A small-molecule ligand and the protein it binds are described below.
Small molecule (SMILES): CC(=O)N[C@H]1[C@H](O[C@H]2[C@H](O)[C@@H](NC(C)=O)CO[C@@H]2CO)O[C@H](CO)[C@@H](O[C@H]2O[C@H](CO)[C@@H](O[C@H]3O[C@H](CO)[C@@H](O)[C@H](O)[C@@H]3O)[C@H](O)[C@@H]2O)[C@@H]1O

Binding-site contacts:
Ligand atom C2 contacts residue ASN577 of chain 2.A at 2.6 Å.
Ligand atom C5 contacts residue ASN577 of chain 2.A at 3.6 Å.
Ligand atom C7 contacts residue ASN577 of chain 2.A at 3.2 Å.
Ligand atom C5 contacts residue THR470 of chain 2.A at 4.4 Å.
Ligand atom C1 contacts residue ASN577 of chain 2.A at 1.4 Å.
Ligand atom O6 contacts residue ASN577 of chain 2.A at 3.9 Å.
Ligand atom C8 contacts residue ASN577 of chain 2.A at 4.5 Å.
Ligand atom O7 contacts residue ASN577 of chain 2.A at 3.0 Å (h-bond).
Ligand atom C1 contacts residue THR470 of chain 2.A at 3.7 Å.
Ligand atom N2 contacts residue THR470 of chain 2.A at 3.4 Å (h-bond).
Ligand atom C8 contacts residue THR470 of chain 2.A at 3.9 Å.
Ligand atom C4 contacts residue ASN577 of chain 2.A at 4.2 Å.
Ligand atom C6 contacts residue ASN577 of chain 2.A at 4.3 Å.
Ligand atom O5 contacts residue ASN577 of chain 2.A at 2.3 Å (h-bond).
Ligand atom C2 contacts residue THR470 of chain 2.A at 4.1 Å.
Ligand atom C3 contacts residue ASN577 of chain 2.A at 3.9 Å.
Ligand atom C7 contacts residue THR470 of chain 2.A at 3.8 Å.
Ligand atom N2 contacts residue ASN577 of chain 2.A at 3.0 Å (h-bond).

Sequence of chain 2.A:
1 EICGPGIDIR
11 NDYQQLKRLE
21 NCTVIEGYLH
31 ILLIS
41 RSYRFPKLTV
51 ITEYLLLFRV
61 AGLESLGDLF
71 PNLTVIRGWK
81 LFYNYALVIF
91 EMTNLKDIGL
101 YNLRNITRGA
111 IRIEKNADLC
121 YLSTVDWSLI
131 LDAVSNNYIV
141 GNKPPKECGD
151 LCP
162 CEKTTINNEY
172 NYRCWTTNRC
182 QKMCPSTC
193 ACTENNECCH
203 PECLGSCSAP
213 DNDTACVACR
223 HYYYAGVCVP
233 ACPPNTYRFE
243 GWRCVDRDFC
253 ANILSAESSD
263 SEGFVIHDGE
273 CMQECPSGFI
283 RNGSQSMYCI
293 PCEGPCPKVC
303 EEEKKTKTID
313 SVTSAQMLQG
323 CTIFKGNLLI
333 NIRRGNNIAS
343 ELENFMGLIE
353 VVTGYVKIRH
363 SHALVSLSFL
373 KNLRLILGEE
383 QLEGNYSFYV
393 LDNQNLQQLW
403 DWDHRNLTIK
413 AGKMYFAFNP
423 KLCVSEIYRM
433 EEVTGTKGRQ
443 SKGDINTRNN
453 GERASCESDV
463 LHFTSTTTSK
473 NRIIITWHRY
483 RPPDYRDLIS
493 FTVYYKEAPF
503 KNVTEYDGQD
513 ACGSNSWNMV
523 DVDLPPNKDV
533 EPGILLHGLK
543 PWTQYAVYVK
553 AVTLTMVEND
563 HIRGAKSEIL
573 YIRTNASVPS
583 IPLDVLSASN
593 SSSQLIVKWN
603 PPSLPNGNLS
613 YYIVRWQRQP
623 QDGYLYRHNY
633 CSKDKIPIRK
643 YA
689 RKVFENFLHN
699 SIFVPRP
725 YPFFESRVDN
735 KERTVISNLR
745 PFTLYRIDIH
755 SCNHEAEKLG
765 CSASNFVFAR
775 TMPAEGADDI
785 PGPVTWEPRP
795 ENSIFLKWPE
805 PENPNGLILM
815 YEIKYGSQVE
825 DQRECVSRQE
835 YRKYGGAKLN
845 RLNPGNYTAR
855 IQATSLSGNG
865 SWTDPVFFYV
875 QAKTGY